This small molecule binds to this protein.
Small molecule (SMILES): O=C1CCCC(=O)N1

Sequence of chain 1.A:
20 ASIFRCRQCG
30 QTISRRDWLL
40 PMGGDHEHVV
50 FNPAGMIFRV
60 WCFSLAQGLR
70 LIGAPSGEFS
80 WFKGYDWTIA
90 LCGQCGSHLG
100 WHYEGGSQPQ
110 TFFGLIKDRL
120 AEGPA

Binding-site contacts:
Ligand atom C04 contacts residue TYR102 of chain 1.A at 3.4 Å (hydrophobic).
Ligand atom N03 contacts residue PHE78 of chain 1.A at 2.9 Å (h-bond).
Ligand atom O05 contacts residue TRP86 of chain 1.A at 3.6 Å.
Ligand atom C02 contacts residue TRP80 of chain 1.A at 3.4 Å (hydrophobic).
Ligand atom C06 contacts residue TYR102 of chain 1.A at 3.5 Å (hydrophobic).
Ligand atom O01 contacts residue PRO52 of chain 1.A at 3.6 Å.
Ligand atom C04 contacts residue TRP80 of chain 1.A at 3.2 Å (hydrophobic).
Ligand atom O01 contacts residue PHE50 of chain 1.A at 4.2 Å.
Ligand atom C07 contacts residue TRP86 of chain 1.A at 3.7 Å (hydrophobic).
Ligand atom C08 contacts residue ASN51 of chain 1.A at 4.0 Å.
Ligand atom C07 contacts residue TRP100 of chain 1.A at 3.4 Å (hydrophobic).
Ligand atom C06 contacts residue TRP100 of chain 1.A at 3.5 Å (hydrophobic).
Ligand atom C06 contacts residue TRP86 of chain 1.A at 3.9 Å (hydrophobic).
Ligand atom O01 contacts residue PHE78 of chain 1.A at 3.3 Å (h-bond).
Ligand atom N03 contacts residue SER79 of chain 1.A at 4.1 Å.
Ligand atom O01 contacts residue TRP80 of chain 1.A at 3.5 Å.
Ligand atom N03 contacts residue TRP80 of chain 1.A at 3.3 Å.
Ligand atom C08 contacts residue TRP80 of chain 1.A at 3.8 Å (hydrophobic).
Ligand atom O05 contacts residue SER79 of chain 1.A at 3.5 Å.
Ligand atom C07 contacts residue TRP80 of chain 1.A at 4.3 Å (hydrophobic).
Ligand atom C04 contacts residue SER79 of chain 1.A at 4.1 Å.
Ligand atom C06 contacts residue TRP80 of chain 1.A at 3.4 Å (hydrophobic).
Ligand atom C04 contacts residue PHE78 of chain 1.A at 3.8 Å (hydrophobic).
Ligand atom C08 contacts residue TRP100 of chain 1.A at 4.5 Å (hydrophobic).
Ligand atom O05 contacts residue PHE78 of chain 1.A at 3.8 Å.
Ligand atom N03 contacts residue TRP86 of chain 1.A at 4.2 Å.
Ligand atom O01 contacts residue ASN51 of chain 1.A at 3.6 Å.
Ligand atom O05 contacts residue TRP80 of chain 1.A at 2.9 Å (h-bond).
Ligand atom C02 contacts residue PHE78 of chain 1.A at 3.5 Å (hydrophobic).
Ligand atom O05 contacts residue TYR102 of chain 1.A at 2.7 Å (h-bond).
Ligand atom C02 contacts residue ASN51 of chain 1.A at 4.3 Å.
Ligand atom C04 contacts residue TRP86 of chain 1.A at 3.7 Å (hydrophobic).